Binding-site contacts:
Ligand atom CA contacts residue GLY165 of chain 1.A at 3.7 Å.
Ligand atom OXT contacts residue ALA163 of chain 1.A at 3.5 Å (h-bond).
Ligand atom CA contacts residue ILE164 of chain 1.A at 4.3 Å (hydrophobic).
Ligand atom O2 contacts residue LYS13 of chain 1.A at 4.5 Å.
Ligand atom O contacts residue GLY204 of chain 1.A at 4.4 Å.
Ligand atom OXT contacts residue SER205 of chain 1.A at 2.8 Å (h-bond).
Ligand atom OXT contacts residue ILE164 of chain 1.A at 3.8 Å.
Ligand atom OXT contacts residue GLY165 of chain 1.A at 3.0 Å (h-bond).
Ligand atom C contacts residue GLY204 of chain 1.A at 4.4 Å.
Ligand atom OXT contacts residue GLY204 of chain 1.A at 3.7 Å.
Ligand atom O contacts residue GLY226 of chain 1.A at 4.3 Å.
Ligand atom O2 contacts residue GLY165 of chain 1.A at 4.1 Å.
Ligand atom O contacts residue SER205 of chain 1.A at 3.7 Å.
Ligand atom C contacts residue SER205 of chain 1.A at 3.6 Å.
Ligand atom O contacts residue ALA225 of chain 1.A at 4.3 Å.
Ligand atom C contacts residue GLY165 of chain 1.A at 3.8 Å.

This small molecule binds to this protein.
Small molecule (SMILES): O=C(O)CO

Sequence of chain 1.A:
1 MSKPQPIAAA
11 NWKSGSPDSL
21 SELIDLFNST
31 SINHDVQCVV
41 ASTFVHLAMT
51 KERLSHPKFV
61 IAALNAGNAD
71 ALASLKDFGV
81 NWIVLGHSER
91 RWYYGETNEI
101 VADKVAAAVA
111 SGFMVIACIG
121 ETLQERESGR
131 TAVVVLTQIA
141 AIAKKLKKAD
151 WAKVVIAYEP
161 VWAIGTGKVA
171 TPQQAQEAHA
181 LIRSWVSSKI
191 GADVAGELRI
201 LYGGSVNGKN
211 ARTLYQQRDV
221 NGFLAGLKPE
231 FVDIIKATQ